Sequence of chain 1.C:
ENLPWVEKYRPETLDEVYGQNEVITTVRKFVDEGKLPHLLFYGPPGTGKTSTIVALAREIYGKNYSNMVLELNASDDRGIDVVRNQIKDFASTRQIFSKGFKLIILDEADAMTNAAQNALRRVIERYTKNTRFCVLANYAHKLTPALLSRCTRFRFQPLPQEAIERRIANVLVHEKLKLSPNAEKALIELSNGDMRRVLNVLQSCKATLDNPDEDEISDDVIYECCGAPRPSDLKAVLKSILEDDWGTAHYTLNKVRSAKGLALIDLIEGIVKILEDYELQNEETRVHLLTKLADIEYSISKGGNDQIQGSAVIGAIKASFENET

The protein below binds the small molecule below.
Small molecule (SMILES): Nc1ncnc2c1ncn2[C@@H]1O[C@H](COP(=O)(O)OP(=O)(O)OP(O)(O)=S)[C@@H](O)[C@H]1O

Binding-site contacts:
Ligand atom O3' contacts residue VAL16 of chain 1.C at 2.4 Å (h-bond).
Ligand atom O2A contacts residue GLY58 of chain 1.C at 3.4 Å.
Ligand atom S1G contacts residue MG1 of chain 1.M at 2.5 Å.
Ligand atom O1B contacts residue THR60 of chain 1.C at 2.7 Å (h-bond).
Ligand atom N7 contacts residue GLY56 of chain 1.C at 3.4 Å (h-bond).
Ligand atom C3' contacts residue VAL16 of chain 1.C at 3.5 Å (hydrophobic).
Ligand atom O2' contacts residue TYR19 of chain 1.C at 3.5 Å (h-bond).
Ligand atom N6 contacts residue VAL27 of chain 1.C at 3.5 Å.
Ligand atom O3G contacts residue ARG206 of chain 1.C at 3.3 Å (salt-bridge).
Ligand atom O3G contacts residue PRO55 of chain 1.C at 3.3 Å.
Ligand atom O2A contacts residue SER61 of chain 1.C at 2.9 Å (h-bond).
Ligand atom N1 contacts residue TYR28 of chain 1.C at 3.2 Å (h-bond).
Ligand atom O2G contacts residue LYS59 of chain 1.C at 3.6 Å (salt-bridge).
Ligand atom O1B contacts residue MG1 of chain 1.M at 3.3 Å.
Ligand atom C6 contacts residue TYR28 of chain 1.C at 3.6 Å (hydrophobic).
Ligand atom N1 contacts residue GLU26 of chain 1.C at 3.5 Å (salt-bridge).
Ligand atom O2B contacts residue GLY58 of chain 1.C at 2.7 Å (h-bond).
Ligand atom O1B contacts residue LYS59 of chain 1.C at 3.4 Å (salt-bridge).
Ligand atom O3B contacts residue LYS59 of chain 1.C at 3.0 Å (salt-bridge).
Ligand atom PG contacts residue ARG206 of chain 1.C at 3.5 Å.
Ligand atom O2B contacts residue GLY56 of chain 1.C at 3.2 Å (h-bond).
Ligand atom N7 contacts residue GLY58 of chain 1.C at 3.4 Å.
Ligand atom O2' contacts residue ARG20 of chain 1.C at 3.4 Å.
Ligand atom O2B contacts residue LYS59 of chain 1.C at 3.2 Å (salt-bridge).
Ligand atom N6 contacts residue LEU169 of chain 1.C at 3.5 Å.
Ligand atom N7 contacts residue THR57 of chain 1.C at 3.1 Å (h-bond).
Ligand atom O2' contacts residue PRO21 of chain 1.C at 3.4 Å.
Ligand atom C8 contacts residue MET205 of chain 1.C at 3.6 Å (hydrophobic).
Ligand atom S1G contacts residue ARG206 of chain 1.C at 2.9 Å (salt-bridge).
Ligand atom O3A contacts residue ARG206 of chain 1.C at 3.0 Å (salt-bridge).
Ligand atom O4' contacts residue MET205 of chain 1.C at 3.5 Å.
Ligand atom O3B contacts residue GLY56 of chain 1.C at 3.0 Å (h-bond).
Ligand atom C2' contacts residue SER61 of chain 1.C at 3.3 Å.
Ligand atom C8 contacts residue GLY56 of chain 1.C at 3.2 Å.
Ligand atom O2B contacts residue THR57 of chain 1.C at 3.1 Å (h-bond).
Ligand atom O1A contacts residue ARG20 of chain 1.C at 3.2 Å (salt-bridge).
Ligand atom PB contacts residue LYS59 of chain 1.C at 3.4 Å.
Ligand atom N9 contacts residue MET205 of chain 1.C at 3.5 Å.
Ligand atom O1A contacts residue THR60 of chain 1.C at 3.4 Å.
Ligand atom N6 contacts residue TYR28 of chain 1.C at 2.4 Å (h-bond).